Sequence of chain 6.A:
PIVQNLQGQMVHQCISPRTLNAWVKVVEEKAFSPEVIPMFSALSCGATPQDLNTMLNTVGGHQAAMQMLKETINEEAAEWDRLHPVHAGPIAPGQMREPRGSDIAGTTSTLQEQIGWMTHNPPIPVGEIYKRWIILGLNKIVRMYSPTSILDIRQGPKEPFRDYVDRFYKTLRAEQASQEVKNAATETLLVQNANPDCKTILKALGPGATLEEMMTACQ

The protein below binds the small molecule below.
Small molecule (SMILES): CCOC(=O)CN1C(=O)COc2ccccc21

Binding-site contacts:
Ligand atom CAE contacts residue ILE73 of chain 6.A at 3.3 Å (hydrophobic).
Ligand atom CA contacts residue ALA105 of chain 6.A at 3.9 Å (hydrophobic).
Ligand atom CAE contacts residue LEU69 of chain 6.A at 3.8 Å (hydrophobic).
Ligand atom CAG contacts residue ILE73 of chain 6.A at 3.1 Å (hydrophobic).
Ligand atom CAE contacts residue MET66 of chain 6.A at 4.1 Å (hydrophobic).
Ligand atom CAG contacts residue TYR130 of chain 6.A at 4.0 Å (hydrophobic).
Ligand atom OAC contacts residue THR107 of chain 6.A at 3.6 Å (h-bond).
Ligand atom CAP contacts residue ASN53 of chain 6.A at 4.1 Å.
Ligand atom OAC contacts residue ASN53 of chain 6.A at 3.5 Å (h-bond).
Ligand atom N contacts residue ASN53 of chain 6.A at 3.5 Å (h-bond).
Ligand atom CAF contacts residue LYS70 of chain 6.A at 4.0 Å.
Ligand atom CAF contacts residue LEU56 of chain 6.A at 4.1 Å (hydrophobic).
Ligand atom CAD contacts residue LEU56 of chain 6.A at 4.1 Å (hydrophobic).
Ligand atom CAE contacts residue LYS70 of chain 6.A at 3.2 Å.
Ligand atom CAO contacts residue LYS70 of chain 6.A at 4.0 Å.
Ligand atom CAP contacts residue TYR130 of chain 6.A at 3.9 Å (hydrophobic).
Ligand atom OAK contacts residue ALA105 of chain 6.A at 3.6 Å.
Ligand atom CAA contacts residue ALA105 of chain 6.A at 4.1 Å (hydrophobic).
Ligand atom CAP contacts residue LYS70 of chain 6.A at 4.0 Å.
Ligand atom CA contacts residue ASN53 of chain 6.A at 3.8 Å.
Ligand atom O contacts residue LYS70 of chain 6.A at 4.1 Å.
Ligand atom CAI contacts residue ASN57 of chain 6.A at 3.1 Å.
Ligand atom CAG contacts residue LYS70 of chain 6.A at 3.5 Å.
Ligand atom CAD contacts residue LYS70 of chain 6.A at 3.5 Å.
Ligand atom CAO contacts residue ASN57 of chain 6.A at 4.0 Å.
Ligand atom CAH contacts residue ILE73 of chain 6.A at 4.1 Å (hydrophobic).
Ligand atom CAD contacts residue MET66 of chain 6.A at 3.5 Å (hydrophobic).
Ligand atom C contacts residue THR107 of chain 6.A at 4.1 Å.
Ligand atom CAN contacts residue ASN53 of chain 6.A at 3.4 Å.
Ligand atom CAD contacts residue LEU69 of chain 6.A at 4.0 Å (hydrophobic).
Ligand atom N contacts residue TYR130 of chain 6.A at 3.5 Å (h-bond).
Ligand atom CAA contacts residue ASN74 of chain 6.A at 3.0 Å.
Ligand atom OAL contacts residue ASN57 of chain 6.A at 2.6 Å (h-bond).
Ligand atom OAK contacts residue ASN74 of chain 6.A at 4.0 Å.
Ligand atom CAI contacts residue ASN53 of chain 6.A at 4.0 Å.
Ligand atom CAH contacts residue ASN74 of chain 6.A at 2.9 Å.
Ligand atom CA contacts residue TYR130 of chain 6.A at 3.0 Å (hydrophobic).
Ligand atom C contacts residue ILE73 of chain 6.A at 4.1 Å (hydrophobic).
Ligand atom CA contacts residue THR107 of chain 6.A at 4.2 Å.
Ligand atom OAK contacts residue ILE73 of chain 6.A at 3.4 Å.